Sequence of chain 8.A:
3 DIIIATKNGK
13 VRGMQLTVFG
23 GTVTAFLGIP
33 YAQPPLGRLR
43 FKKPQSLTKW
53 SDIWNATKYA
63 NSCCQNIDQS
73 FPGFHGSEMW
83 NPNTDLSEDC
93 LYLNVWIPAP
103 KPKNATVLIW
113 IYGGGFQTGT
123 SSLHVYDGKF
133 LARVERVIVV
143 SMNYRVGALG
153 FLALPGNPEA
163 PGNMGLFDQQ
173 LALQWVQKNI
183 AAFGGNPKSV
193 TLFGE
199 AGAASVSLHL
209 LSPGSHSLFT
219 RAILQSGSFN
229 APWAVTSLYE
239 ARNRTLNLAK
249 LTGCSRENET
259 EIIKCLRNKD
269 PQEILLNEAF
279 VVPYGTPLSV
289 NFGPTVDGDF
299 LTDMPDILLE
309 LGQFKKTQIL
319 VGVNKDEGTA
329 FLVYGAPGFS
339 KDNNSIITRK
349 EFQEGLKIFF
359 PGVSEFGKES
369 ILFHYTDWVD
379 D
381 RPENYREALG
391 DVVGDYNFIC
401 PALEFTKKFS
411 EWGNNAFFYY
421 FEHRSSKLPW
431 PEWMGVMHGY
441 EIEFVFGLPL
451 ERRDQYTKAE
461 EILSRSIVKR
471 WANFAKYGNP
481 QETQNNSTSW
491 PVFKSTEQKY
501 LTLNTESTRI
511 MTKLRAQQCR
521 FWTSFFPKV

This small molecule binds to this protein.
Small molecule (SMILES): CC(=O)N[C@@H]1[C@@H](O)[C@H](O)[C@@H](CO)O[C@H]1O

Binding-site contacts:
Ligand atom C1 contacts residue ASN241 of chain 8.A at 4.3 Å.
Ligand atom O4 contacts residue ASN245 of chain 8.A at 3.7 Å.
Ligand atom O5 contacts residue ASN241 of chain 8.A at 4.0 Å.
Ligand atom C3 contacts residue ASN241 of chain 8.A at 3.4 Å.
Ligand atom C5 contacts residue ASN241 of chain 8.A at 3.9 Å.
Ligand atom C4 contacts residue ASN241 of chain 8.A at 3.0 Å.
Ligand atom C5 contacts residue NAG1 of chain 8.R at 4.1 Å.
Ligand atom N2 contacts residue TYR237 of chain 8.A at 4.5 Å.
Ligand atom C4 contacts residue ASN245 of chain 8.A at 4.0 Å.
Ligand atom O4 contacts residue ASN241 of chain 8.A at 3.8 Å.
Ligand atom C4 contacts residue NAG1 of chain 8.R at 4.2 Å.
Ligand atom C8 contacts residue ASN241 of chain 8.A at 4.1 Å.
Ligand atom O3 contacts residue ASN241 of chain 8.A at 3.0 Å (h-bond).
Ligand atom C7 contacts residue TYR237 of chain 8.A at 3.9 Å (hydrophobic).
Ligand atom C6 contacts residue ASN245 of chain 8.A at 3.3 Å.
Ligand atom O4 contacts residue FUC1 of chain 8.S at 4.0 Å.
Ligand atom C6 contacts residue ASN241 of chain 8.A at 4.0 Å.
Ligand atom O6 contacts residue ASN241 of chain 8.A at 3.1 Å (h-bond).
Ligand atom O7 contacts residue TYR237 of chain 8.A at 4.4 Å.
Ligand atom O6 contacts residue ASN245 of chain 8.A at 3.3 Å (h-bond).
Ligand atom C8 contacts residue TYR237 of chain 8.A at 3.2 Å (hydrophobic).
Ligand atom C5 contacts residue ASN245 of chain 8.A at 4.3 Å.
Ligand atom C2 contacts residue ASN241 of chain 8.A at 3.8 Å.
Ligand atom C3 contacts residue NAG1 of chain 8.R at 4.1 Å.
Ligand atom O4 contacts residue NAG1 of chain 8.R at 3.5 Å.